Binding-site contacts:
Ligand atom C5 contacts residue HIS593 of chain 1.G at 3.5 Å.
Ligand atom O2B contacts residue THR613 of chain 1.G at 2.5 Å (h-bond).
Ligand atom C8' contacts residue CYS609 of chain 1.G at 3.4 Å (hydrophobic).
Ligand atom C4 contacts residue HIS593 of chain 1.G at 3.5 Å.
Ligand atom O4 contacts residue VAL587 of chain 1.G at 3.5 Å.
Ligand atom N3 contacts residue ALA588 of chain 1.G at 2.9 Å (h-bond).
Ligand atom O6' contacts residue HIS250 of chain 1.G at 3.4 Å.
Ligand atom O1' contacts residue HIS612 of chain 1.G at 3.5 Å.
Ligand atom O1' contacts residue THR613 of chain 1.G at 2.8 Å (h-bond).
Ligand atom O2' contacts residue HIS593 of chain 1.G at 3.1 Å (h-bond).
Ligand atom O2 contacts residue ALA588 of chain 1.G at 3.4 Å (h-bond).
Ligand atom C8' contacts residue TYR533 of chain 1.G at 3.1 Å (hydrophobic).
Ligand atom O2A contacts residue GLN531 of chain 1.G at 2.9 Å (h-bond).
Ligand atom O3' contacts residue HIS612 of chain 1.G at 3.2 Å (h-bond).
Ligand atom O4 contacts residue LEU558 of chain 1.G at 3.5 Å.
Ligand atom O4 contacts residue ALA588 of chain 1.G at 3.0 Å (h-bond).
Ligand atom O1B contacts residue LYS534 of chain 1.G at 3.1 Å (salt-bridge).
Ligand atom O3B contacts residue LYS590 of chain 1.G at 2.7 Å (salt-bridge).
Ligand atom C6' contacts residue PRO251 of chain 1.G at 3.5 Å (hydrophobic).
Ligand atom PB contacts residue THR613 of chain 1.G at 3.5 Å.
Ligand atom O1A contacts residue GLN531 of chain 1.G at 3.5 Å (h-bond).
Ligand atom O2B contacts residue THR614 of chain 1.G at 3.1 Å (h-bond).
Ligand atom N2' contacts residue HIS612 of chain 1.G at 3.0 Å (h-bond).
Ligand atom O5' contacts residue THR613 of chain 1.G at 3.4 Å (h-bond).
Ligand atom O7' contacts residue HIS190 of chain 1.G at 3.6 Å (h-bond).
Ligand atom N3 contacts residue HIS593 of chain 1.G at 3.4 Å.
Ligand atom O2B contacts residue HIS612 of chain 1.G at 3.0 Å (h-bond).
Ligand atom C4' contacts residue LEU345 of chain 1.G at 3.6 Å (hydrophobic).
Ligand atom C5' contacts residue THR613 of chain 1.G at 3.1 Å.
Ligand atom O4 contacts residue ARG596 of chain 1.G at 3.0 Å (salt-bridge).
Ligand atom O2' contacts residue ASP617 of chain 1.G at 2.4 Å (salt-bridge).
Ligand atom C3' contacts residue HIS612 of chain 1.G at 3.4 Å.
Ligand atom O4' contacts residue LEU345 of chain 1.G at 2.6 Å (h-bond).
Ligand atom N1 contacts residue HIS593 of chain 1.G at 3.5 Å (h-bond).
Ligand atom C6 contacts residue HIS593 of chain 1.G at 3.5 Å.
Ligand atom O2' contacts residue LYS590 of chain 1.G at 3.3 Å.
Ligand atom C2 contacts residue ALA588 of chain 1.G at 3.5 Å (hydrophobic).
Ligand atom C2B contacts residue ASP617 of chain 1.G at 3.4 Å.
Ligand atom C4 contacts residue VAL587 of chain 1.G at 3.6 Å (hydrophobic).
Ligand atom O6' contacts residue THR252 of chain 1.G at 2.8 Å (h-bond).

A protein and the small-molecule ligand that binds it are described below.
Small molecule (SMILES): CC(=O)N[C@H]1[C@@H](O[P](=O)(O)O[P](=O)(O)OC[C@H]2O[C@@H](n3ccc(=O)[nH]c3=O)[C@H](O)[C@@H]2O)O[C@H](CO)[C@@H](O)[C@@H]1O

Sequence of chain 1.G:
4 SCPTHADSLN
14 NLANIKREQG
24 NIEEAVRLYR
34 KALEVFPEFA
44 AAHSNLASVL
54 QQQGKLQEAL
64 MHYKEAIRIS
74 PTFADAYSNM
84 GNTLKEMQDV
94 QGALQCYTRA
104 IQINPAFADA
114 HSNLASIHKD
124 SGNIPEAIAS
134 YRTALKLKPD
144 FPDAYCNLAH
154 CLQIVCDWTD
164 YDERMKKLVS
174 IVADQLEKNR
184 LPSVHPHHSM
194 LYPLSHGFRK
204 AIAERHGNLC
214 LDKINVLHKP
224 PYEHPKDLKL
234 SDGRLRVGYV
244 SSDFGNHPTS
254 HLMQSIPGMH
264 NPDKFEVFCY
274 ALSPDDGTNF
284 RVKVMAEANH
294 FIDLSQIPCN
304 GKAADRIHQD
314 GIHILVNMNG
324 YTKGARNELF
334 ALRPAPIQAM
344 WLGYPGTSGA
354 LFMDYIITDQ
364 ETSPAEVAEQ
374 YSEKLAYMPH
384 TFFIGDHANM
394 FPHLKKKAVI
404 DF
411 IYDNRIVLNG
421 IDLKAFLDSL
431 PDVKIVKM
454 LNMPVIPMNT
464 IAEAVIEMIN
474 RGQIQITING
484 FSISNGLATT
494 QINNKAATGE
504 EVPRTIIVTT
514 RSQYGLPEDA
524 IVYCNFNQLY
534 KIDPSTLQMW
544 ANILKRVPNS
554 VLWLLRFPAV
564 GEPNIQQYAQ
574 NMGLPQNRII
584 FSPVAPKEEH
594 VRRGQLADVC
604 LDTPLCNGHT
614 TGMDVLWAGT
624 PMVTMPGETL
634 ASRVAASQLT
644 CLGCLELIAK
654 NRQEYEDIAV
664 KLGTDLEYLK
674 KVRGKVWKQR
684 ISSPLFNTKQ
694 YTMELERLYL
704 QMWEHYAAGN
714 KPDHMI